Sequence of chain 1.A:
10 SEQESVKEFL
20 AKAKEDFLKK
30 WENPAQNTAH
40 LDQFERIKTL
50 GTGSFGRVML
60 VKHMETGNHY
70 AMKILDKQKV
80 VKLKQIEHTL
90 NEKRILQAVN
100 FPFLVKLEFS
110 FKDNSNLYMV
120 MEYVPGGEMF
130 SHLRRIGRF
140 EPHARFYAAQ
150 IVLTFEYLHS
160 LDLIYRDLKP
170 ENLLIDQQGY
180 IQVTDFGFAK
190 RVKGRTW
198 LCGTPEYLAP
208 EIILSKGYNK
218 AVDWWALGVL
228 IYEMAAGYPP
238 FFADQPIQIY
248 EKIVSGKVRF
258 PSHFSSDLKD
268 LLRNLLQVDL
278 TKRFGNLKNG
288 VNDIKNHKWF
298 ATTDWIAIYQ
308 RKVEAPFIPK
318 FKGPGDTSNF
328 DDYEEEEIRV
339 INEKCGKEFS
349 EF

Binding-site contacts:
Ligand atom C85 contacts residue ILE135 of chain 1.A at 3.8 Å (hydrophobic).
Ligand atom O35 contacts residue ARG137 of chain 1.A at 3.1 Å (salt-bridge).
Ligand atom N6 contacts residue ARG133 of chain 1.A at 4.0 Å.
Ligand atom C23 contacts residue TYR235 of chain 1.A at 4.1 Å (hydrophobic).
Ligand atom C22 contacts residue TYR235 of chain 1.A at 3.6 Å (hydrophobic).
Ligand atom C37 contacts residue GLY136 of chain 1.A at 3.8 Å.
Ligand atom C41 contacts residue ARG133 of chain 1.A at 4.3 Å.
Ligand atom C29 contacts residue ALA233 of chain 1.A at 3.9 Å (hydrophobic).
Ligand atom C38 contacts residue GLY234 of chain 1.A at 4.1 Å.
Ligand atom C6 contacts residue GLY234 of chain 1.A at 4.0 Å.
Ligand atom C37 contacts residue ALA233 of chain 1.A at 3.8 Å (hydrophobic).
Ligand atom N94 contacts residue ARG137 of chain 1.A at 3.6 Å.
Ligand atom C85 contacts residue ARG137 of chain 1.A at 4.3 Å.
Ligand atom C30 contacts residue ARG137 of chain 1.A at 4.3 Å.
Ligand atom N6 contacts residue TYR235 of chain 1.A at 3.6 Å.
Ligand atom N43 contacts residue ARG133 of chain 1.A at 4.4 Å.
Ligand atom C38 contacts residue GLY136 of chain 1.A at 3.9 Å.
Ligand atom N1 contacts residue ARG133 of chain 1.A at 3.9 Å.
Ligand atom N93 contacts residue SEP139 of chain 1.A at 3.1 Å (h-bond).
Ligand atom O35 contacts residue ALA233 of chain 1.A at 4.3 Å.
Ligand atom N42 contacts residue LEU132 of chain 1.A at 4.2 Å.
Ligand atom C86 contacts residue ARG137 of chain 1.A at 3.7 Å.
Ligand atom N42 contacts residue ARG133 of chain 1.A at 3.3 Å (salt-bridge).
Ligand atom C39 contacts residue GLY234 of chain 1.A at 3.4 Å.
Ligand atom C41 contacts residue GLY136 of chain 1.A at 4.3 Å.
Ligand atom C38 contacts residue TYR235 of chain 1.A at 3.8 Å (hydrophobic).
Ligand atom N7 contacts residue TYR235 of chain 1.A at 3.6 Å.
Ligand atom N40 contacts residue GLY136 of chain 1.A at 4.3 Å.
Ligand atom N6 contacts residue GLY234 of chain 1.A at 2.7 Å (h-bond).
Ligand atom C79 contacts residue ARG137 of chain 1.A at 3.9 Å.
Ligand atom C5 contacts residue TYR235 of chain 1.A at 4.3 Å (hydrophobic).
Ligand atom N77 contacts residue ILE135 of chain 1.A at 3.4 Å (h-bond).
Ligand atom N94 contacts residue SEP139 of chain 1.A at 3.0 Å (h-bond).
Ligand atom C38 contacts residue ALA233 of chain 1.A at 3.6 Å (hydrophobic).
Ligand atom C86 contacts residue SEP139 of chain 1.A at 3.7 Å.
Ligand atom C39 contacts residue GLY136 of chain 1.A at 3.4 Å.
Ligand atom N93 contacts residue ARG137 of chain 1.A at 3.1 Å (salt-bridge).
Ligand atom N77 contacts residue ARG137 of chain 1.A at 3.5 Å (salt-bridge).
Ligand atom N42 contacts residue GLY136 of chain 1.A at 3.8 Å.
Ligand atom N93 contacts residue PHE138 of chain 1.A at 4.3 Å.

A small-molecule ligand and the protein it binds are described below.
Small molecule (SMILES): [H]/N=C(\N)NCCC[C@@H](NC(=O)[C@@H](CCCN/C(N)=N/[H])NC(=O)CCCCCNC(=O)[C@H]1O[C@@H](n2cnc3c(N)ncnc32)[C@H](O)[C@@H]1O)C(N)=O